A protein and the small-molecule ligand that binds it are described below.
Small molecule (SMILES): NCC1(CC(=O)O)CCCCC1

Sequence of chain 1.B:
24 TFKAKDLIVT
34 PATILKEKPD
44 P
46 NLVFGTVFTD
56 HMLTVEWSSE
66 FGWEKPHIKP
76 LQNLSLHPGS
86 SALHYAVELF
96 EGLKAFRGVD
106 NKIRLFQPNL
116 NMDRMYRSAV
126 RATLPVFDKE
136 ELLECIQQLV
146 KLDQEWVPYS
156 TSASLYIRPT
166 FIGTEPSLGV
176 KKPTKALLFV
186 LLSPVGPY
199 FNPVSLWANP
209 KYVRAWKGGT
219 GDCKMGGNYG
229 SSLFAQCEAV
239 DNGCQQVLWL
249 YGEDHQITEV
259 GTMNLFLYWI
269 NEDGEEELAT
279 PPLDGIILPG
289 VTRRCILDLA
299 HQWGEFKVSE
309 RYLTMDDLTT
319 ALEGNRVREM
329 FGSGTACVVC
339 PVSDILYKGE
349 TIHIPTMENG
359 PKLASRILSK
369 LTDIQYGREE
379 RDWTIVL

Binding-site contacts:
Ligand atom C6R contacts residue THR260 of chain 1.A at 3.6 Å.
Ligand atom C2R contacts residue ARG163 of chain 1.A at 4.3 Å.
Ligand atom C contacts residue PLP1 of chain 1.C at 4.0 Å.
Ligand atom C3R contacts residue VAL175 of chain 1.B at 4.3 Å (hydrophobic).
Ligand atom C5R contacts residue PHE95 of chain 1.A at 4.2 Å (hydrophobic).
Ligand atom C3R contacts residue PHE49 of chain 1.A at 4.2 Å (hydrophobic).
Ligand atom C3R contacts residue ARG163 of chain 1.A at 3.7 Å.
Ligand atom C2R contacts residue TYR161 of chain 1.A at 3.6 Å (hydrophobic).
Ligand atom C3 contacts residue THR260 of chain 1.A at 3.8 Å.
Ligand atom C4R contacts residue VAL175 of chain 1.B at 3.6 Å (hydrophobic).
Ligand atom C2 contacts residue TYR193 of chain 1.A at 3.6 Å (hydrophobic).
Ligand atom C3R contacts residue TYR90 of chain 1.B at 3.7 Å (hydrophobic).
Ligand atom C5R contacts residue VAL175 of chain 1.B at 3.5 Å (hydrophobic).
Ligand atom C contacts residue ALA334 of chain 1.A at 3.6 Å (hydrophobic).
Ligand atom C2 contacts residue THR260 of chain 1.A at 3.2 Å.
Ligand atom OA contacts residue ALA334 of chain 1.A at 3.8 Å.
Ligand atom OB contacts residue GLY332 of chain 1.A at 4.0 Å.
Ligand atom C contacts residue GLY332 of chain 1.A at 4.2 Å.
Ligand atom N1 contacts residue MET261 of chain 1.A at 3.9 Å.
Ligand atom C4R contacts residue ARG163 of chain 1.A at 3.5 Å.
Ligand atom C contacts residue THR333 of chain 1.A at 3.7 Å.
Ligand atom N1 contacts residue TYR193 of chain 1.A at 3.6 Å (h-bond).
Ligand atom C5R contacts residue THR260 of chain 1.A at 3.8 Å.
Ligand atom OA contacts residue THR333 of chain 1.A at 3.6 Å (h-bond).
Ligand atom C3R contacts residue LEU173 of chain 1.B at 4.3 Å (hydrophobic).
Ligand atom C3R contacts residue TYR161 of chain 1.A at 4.2 Å (hydrophobic).
Ligand atom OA contacts residue THR260 of chain 1.A at 3.8 Å.
Ligand atom C5R contacts residue TYR227 of chain 1.A at 4.2 Å (hydrophobic).
Ligand atom C3 contacts residue PLP1 of chain 1.C at 3.7 Å.
Ligand atom N1 contacts residue THR260 of chain 1.A at 2.5 Å (h-bond).
Ligand atom OA contacts residue GLY332 of chain 1.A at 3.3 Å.
Ligand atom OA contacts residue MET261 of chain 1.A at 3.9 Å.
Ligand atom C1R contacts residue THR260 of chain 1.A at 4.0 Å.
Ligand atom C6R contacts residue PLP1 of chain 1.C at 4.0 Å.
Ligand atom C5R contacts residue TYR90 of chain 1.B at 4.1 Å (hydrophobic).
Ligand atom C4R contacts residue TYR90 of chain 1.B at 3.1 Å (hydrophobic).
Ligand atom OB contacts residue ALA334 of chain 1.A at 2.8 Å (h-bond).
Ligand atom C4R contacts residue PHE95 of chain 1.A at 3.9 Å (hydrophobic).
Ligand atom OB contacts residue PLP1 of chain 1.C at 3.9 Å.
Ligand atom OB contacts residue THR333 of chain 1.A at 3.2 Å (h-bond).

Sequence of chain 1.A:
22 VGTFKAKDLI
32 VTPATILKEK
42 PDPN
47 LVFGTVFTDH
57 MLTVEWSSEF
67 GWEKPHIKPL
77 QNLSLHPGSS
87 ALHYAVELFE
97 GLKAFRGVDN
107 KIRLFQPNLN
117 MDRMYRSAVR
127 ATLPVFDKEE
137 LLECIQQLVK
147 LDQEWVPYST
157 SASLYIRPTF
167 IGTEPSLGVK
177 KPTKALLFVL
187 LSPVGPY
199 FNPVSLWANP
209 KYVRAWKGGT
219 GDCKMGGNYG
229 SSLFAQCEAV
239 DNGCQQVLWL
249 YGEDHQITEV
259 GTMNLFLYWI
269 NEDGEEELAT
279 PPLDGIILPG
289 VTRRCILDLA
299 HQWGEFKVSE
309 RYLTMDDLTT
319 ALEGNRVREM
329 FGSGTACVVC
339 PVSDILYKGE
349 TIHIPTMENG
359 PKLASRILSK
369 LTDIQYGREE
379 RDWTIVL